Sequence of chain 1.A:
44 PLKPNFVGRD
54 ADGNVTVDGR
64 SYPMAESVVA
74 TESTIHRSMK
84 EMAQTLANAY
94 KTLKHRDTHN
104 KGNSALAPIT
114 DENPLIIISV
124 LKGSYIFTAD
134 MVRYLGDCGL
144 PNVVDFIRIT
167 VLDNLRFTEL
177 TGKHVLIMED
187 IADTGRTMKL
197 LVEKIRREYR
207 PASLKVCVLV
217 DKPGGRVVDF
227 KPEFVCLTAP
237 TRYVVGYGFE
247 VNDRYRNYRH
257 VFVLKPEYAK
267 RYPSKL

Binding-site contacts:
Ligand atom O2 contacts residue TYR239 of chain 1.A at 3.1 Å (h-bond).
Ligand atom O1P contacts residue THR190 of chain 1.A at 3.1 Å (h-bond).
Ligand atom C5' contacts residue THR193 of chain 1.A at 3.4 Å.
Ligand atom C6 contacts residue LYS218 of chain 1.A at 3.5 Å.
Ligand atom O2P contacts residue ASP189 of chain 1.A at 3.2 Å.
Ligand atom P contacts residue ASP189 of chain 1.A at 3.8 Å.
Ligand atom C2 contacts residue VAL240 of chain 1.A at 3.4 Å (hydrophobic).
Ligand atom O2 contacts residue PHE245 of chain 1.A at 3.6 Å.
Ligand atom O3P contacts residue THR190 of chain 1.A at 3.0 Å (h-bond).
Ligand atom C3' contacts residue ILE187 of chain 1.A at 3.8 Å (hydrophobic).
Ligand atom O3P contacts residue GLY191 of chain 1.A at 2.7 Å (h-bond).
Ligand atom O6 contacts residue TYR239 of chain 1.A at 3.6 Å.
Ligand atom N7 contacts residue LYS218 of chain 1.A at 3.4 Å (salt-bridge).
Ligand atom C2' contacts residue ILE187 of chain 1.A at 3.5 Å (hydrophobic).
Ligand atom O2 contacts residue VAL240 of chain 1.A at 3.0 Å (h-bond).
Ligand atom P contacts residue THR190 of chain 1.A at 3.3 Å.
Ligand atom O6 contacts residue VAL240 of chain 1.A at 3.3 Å (h-bond).
Ligand atom N1 contacts residue VAL240 of chain 1.A at 2.9 Å (h-bond).
Ligand atom P contacts residue GLY191 of chain 1.A at 3.6 Å.
Ligand atom O3' contacts residue ASP186 of chain 1.A at 3.6 Å (salt-bridge).
Ligand atom O3' contacts residue GLU185 of chain 1.A at 3.5 Å (salt-bridge).
Ligand atom C6 contacts residue VAL240 of chain 1.A at 3.6 Å (hydrophobic).
Ligand atom O1P contacts residue THR193 of chain 1.A at 2.8 Å (h-bond).
Ligand atom C2 contacts residue TYR239 of chain 1.A at 3.3 Å (hydrophobic).
Ligand atom C8 contacts residue ASP189 of chain 1.A at 3.5 Å.
Ligand atom O2' contacts residue ASP186 of chain 1.A at 3.6 Å (salt-bridge).
Ligand atom O6 contacts residue ARG238 of chain 1.A at 3.3 Å (salt-bridge).
Ligand atom O6 contacts residue LYS218 of chain 1.A at 2.6 Å (salt-bridge).
Ligand atom O1P contacts residue GLY191 of chain 1.A at 3.8 Å.
Ligand atom C3' contacts residue MG1 of chain 1.I at 3.8 Å.
Ligand atom O1P contacts residue ARG192 of chain 1.A at 3.6 Å (salt-bridge).
Ligand atom O3P contacts residue ALA188 of chain 1.A at 3.7 Å.
Ligand atom N7 contacts residue ASP189 of chain 1.A at 3.2 Å (salt-bridge).
Ligand atom O2P contacts residue THR190 of chain 1.A at 2.6 Å (h-bond).
Ligand atom O3' contacts residue MG1 of chain 1.I at 2.4 Å.
Ligand atom C5 contacts residue LYS218 of chain 1.A at 3.8 Å.
Ligand atom O3P contacts residue ASP189 of chain 1.A at 2.7 Å (salt-bridge).
Ligand atom O2 contacts residue GLU246 of chain 1.A at 3.2 Å (salt-bridge).
Ligand atom N1 contacts residue TYR239 of chain 1.A at 3.7 Å.
Ligand atom O2' contacts residue MG1 of chain 1.I at 3.2 Å.

A protein and the small-molecule ligand that binds it are described below.
Small molecule (SMILES): O=c1[nH]c(=O)c2[nH+]cn([C@@H]3O[C@H](COP(=O)(O)O)[C@@H](O)[C@H]3O)c2[nH]1